Sequence of chain 1.B:
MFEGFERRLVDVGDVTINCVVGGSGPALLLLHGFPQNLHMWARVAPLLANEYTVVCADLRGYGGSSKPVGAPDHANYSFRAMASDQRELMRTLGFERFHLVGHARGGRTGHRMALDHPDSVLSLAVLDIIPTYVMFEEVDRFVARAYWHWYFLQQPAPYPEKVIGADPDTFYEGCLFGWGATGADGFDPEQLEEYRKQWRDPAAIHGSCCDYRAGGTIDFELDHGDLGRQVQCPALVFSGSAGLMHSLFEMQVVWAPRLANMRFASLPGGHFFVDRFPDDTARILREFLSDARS

The protein below binds the small molecule below.
Small molecule (SMILES): O=C(O)CF

Binding-site contacts:
Ligand atom F contacts residue ILE129 of chain 1.B at 3.5 Å.
Ligand atom F contacts residue ARG108 of chain 1.B at 3.4 Å.
Ligand atom CH3 contacts residue TRP179 of chain 1.B at 4.2 Å (hydrophobic).
Ligand atom CH3 contacts residue ALA104 of chain 1.B at 3.8 Å (hydrophobic).
Ligand atom C contacts residue ARG105 of chain 1.B at 3.8 Å.
Ligand atom OXT contacts residue ARG105 of chain 1.B at 2.9 Å (salt-bridge).
Ligand atom O contacts residue ARG105 of chain 1.B at 4.0 Å.
Ligand atom C contacts residue TYR147 of chain 1.B at 4.2 Å (hydrophobic).
Ligand atom O contacts residue HIS149 of chain 1.B at 3.1 Å (h-bond).
Ligand atom OXT contacts residue ALA104 of chain 1.B at 4.4 Å.
Ligand atom C contacts residue ARG108 of chain 1.B at 4.2 Å.
Ligand atom OXT contacts residue TRP150 of chain 1.B at 3.4 Å.
Ligand atom C contacts residue TYR212 of chain 1.B at 3.5 Å (hydrophobic).
Ligand atom F contacts residue HIS271 of chain 1.B at 3.2 Å.
Ligand atom O contacts residue TYR147 of chain 1.B at 4.2 Å.
Ligand atom F contacts residue TYR147 of chain 1.B at 4.3 Å.
Ligand atom CH3 contacts residue HIS271 of chain 1.B at 3.3 Å.
Ligand atom CH3 contacts residue ARG108 of chain 1.B at 4.3 Å.
Ligand atom F contacts residue ASP128 of chain 1.B at 3.8 Å.
Ligand atom F contacts residue ALA104 of chain 1.B at 3.5 Å.
Ligand atom C contacts residue HIS149 of chain 1.B at 4.2 Å.
Ligand atom O contacts residue TRP150 of chain 1.B at 3.0 Å (h-bond).
Ligand atom OXT contacts residue ARG108 of chain 1.B at 3.2 Å (salt-bridge).
Ligand atom C contacts residue ALA104 of chain 1.B at 4.4 Å (hydrophobic).
Ligand atom C contacts residue TRP150 of chain 1.B at 3.5 Å (hydrophobic).
Ligand atom O contacts residue TYR212 of chain 1.B at 2.7 Å (h-bond).
Ligand atom OXT contacts residue TYR212 of chain 1.B at 3.8 Å.
Ligand atom CH3 contacts residue TYR147 of chain 1.B at 3.8 Å (hydrophobic).
Ligand atom O contacts residue TRP179 of chain 1.B at 4.1 Å.